A protein and the small-molecule ligand that binds it are described below.
Small molecule (SMILES): CC(=O)N[C@H]1[C@H]([C@H](O)[C@H](O)CO)O[C@@](O[C@H]2[C@@H](O)[C@@H](CO)O[C@@H](O[C@H]3[C@H](O)[C@@H](NC(C)=O)CO[C@@H]3CO[C@@H]3O[C@@H](C)[C@@H](O)[C@@H](O)[C@@H]3O)[C@@H]2O)(C(=O)O)C[C@@H]1O

Binding-site contacts:
Ligand atom C5 contacts residue ASN54 of chain 1.B at 3.5 Å.
Ligand atom C7 contacts residue ASN54 of chain 1.B at 3.6 Å.
Ligand atom C8 contacts residue ASN54 of chain 1.B at 4.3 Å.
Ligand atom O7 contacts residue ASN54 of chain 1.B at 3.9 Å.
Ligand atom O5 contacts residue THR56 of chain 1.B at 4.4 Å.
Ligand atom C6 contacts residue GLN58 of chain 1.B at 3.5 Å.
Ligand atom C2 contacts residue HIS38 of chain 1.B at 4.4 Å.
Ligand atom O6 contacts residue HIS38 of chain 1.B at 3.8 Å.
Ligand atom O5 contacts residue HIS38 of chain 1.B at 4.0 Å.
Ligand atom C3 contacts residue ASN54 of chain 1.B at 3.6 Å.
Ligand atom C4 contacts residue ASN54 of chain 1.B at 4.0 Å.
Ligand atom C1 contacts residue ASN54 of chain 1.B at 1.4 Å.
Ligand atom N2 contacts residue ASN54 of chain 1.B at 2.9 Å (h-bond).
Ligand atom O2 contacts residue HIS38 of chain 1.B at 4.1 Å.
Ligand atom C5 contacts residue HIS38 of chain 1.B at 4.4 Å.
Ligand atom O3 contacts residue HIS38 of chain 1.B at 4.2 Å.
Ligand atom C4 contacts residue PRO37 of chain 1.B at 4.3 Å (hydrophobic).
Ligand atom C2 contacts residue ASN54 of chain 1.B at 2.3 Å.
Ligand atom O5 contacts residue ASN54 of chain 1.B at 2.2 Å (h-bond).
Ligand atom C3 contacts residue HIS38 of chain 1.B at 3.8 Å.
Ligand atom C4 contacts residue GLN58 of chain 1.B at 4.4 Å.
Ligand atom C5 contacts residue GLN58 of chain 1.B at 4.3 Å.

Sequence of chain 1.B:
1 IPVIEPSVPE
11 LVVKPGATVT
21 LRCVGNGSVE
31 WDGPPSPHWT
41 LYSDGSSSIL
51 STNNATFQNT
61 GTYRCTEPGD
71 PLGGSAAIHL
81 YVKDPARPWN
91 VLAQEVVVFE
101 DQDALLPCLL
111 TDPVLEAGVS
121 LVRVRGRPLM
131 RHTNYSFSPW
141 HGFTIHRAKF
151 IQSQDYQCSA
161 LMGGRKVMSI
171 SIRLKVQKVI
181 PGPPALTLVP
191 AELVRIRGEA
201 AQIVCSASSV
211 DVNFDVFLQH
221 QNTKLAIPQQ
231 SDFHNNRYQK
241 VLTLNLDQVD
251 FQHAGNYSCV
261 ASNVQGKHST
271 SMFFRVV